Binding-site contacts:
Ligand atom C2 contacts residue ASN252 of chain 1.F at 2.6 Å.
Ligand atom C8 contacts residue SER251 of chain 1.F at 4.0 Å.
Ligand atom N2 contacts residue ASN252 of chain 1.F at 3.0 Å (h-bond).
Ligand atom C6 contacts residue SER248 of chain 1.F at 4.3 Å.
Ligand atom C7 contacts residue SER251 of chain 1.F at 3.5 Å.
Ligand atom N2 contacts residue SER251 of chain 1.F at 4.0 Å.
Ligand atom C5 contacts residue ASN252 of chain 1.F at 3.6 Å.
Ligand atom C3 contacts residue ASN252 of chain 1.F at 3.9 Å.
Ligand atom O6 contacts residue PHE208 of chain 1.F at 3.3 Å.
Ligand atom C1 contacts residue ASN252 of chain 1.F at 1.4 Å.
Ligand atom C8 contacts residue ASP211 of chain 1.F at 3.5 Å.
Ligand atom C5 contacts residue PHE208 of chain 1.F at 4.3 Å (hydrophobic).
Ligand atom O7 contacts residue SER251 of chain 1.F at 2.9 Å (h-bond).
Ligand atom O6 contacts residue SER207 of chain 1.F at 4.2 Å.
Ligand atom C4 contacts residue ASN252 of chain 1.F at 4.3 Å.
Ligand atom C7 contacts residue ASN252 of chain 1.F at 4.1 Å.
Ligand atom O5 contacts residue ASN252 of chain 1.F at 2.3 Å (h-bond).
Ligand atom C6 contacts residue PHE208 of chain 1.F at 3.6 Å (hydrophobic).
Ligand atom O5 contacts residue PHE208 of chain 1.F at 3.7 Å.
Ligand atom C7 contacts residue ASP211 of chain 1.F at 4.4 Å.
Ligand atom O6 contacts residue ASP211 of chain 1.F at 4.0 Å.

The small molecule below binds the protein below.
Small molecule (SMILES): CC(=O)N[C@H]1[C@H](O[C@H]2[C@H](O)[C@@H](NC(C)=O)CO[C@@H]2CO)O[C@H](CO)[C@@H](O)[C@@H]1O

Sequence of chain 1.F:
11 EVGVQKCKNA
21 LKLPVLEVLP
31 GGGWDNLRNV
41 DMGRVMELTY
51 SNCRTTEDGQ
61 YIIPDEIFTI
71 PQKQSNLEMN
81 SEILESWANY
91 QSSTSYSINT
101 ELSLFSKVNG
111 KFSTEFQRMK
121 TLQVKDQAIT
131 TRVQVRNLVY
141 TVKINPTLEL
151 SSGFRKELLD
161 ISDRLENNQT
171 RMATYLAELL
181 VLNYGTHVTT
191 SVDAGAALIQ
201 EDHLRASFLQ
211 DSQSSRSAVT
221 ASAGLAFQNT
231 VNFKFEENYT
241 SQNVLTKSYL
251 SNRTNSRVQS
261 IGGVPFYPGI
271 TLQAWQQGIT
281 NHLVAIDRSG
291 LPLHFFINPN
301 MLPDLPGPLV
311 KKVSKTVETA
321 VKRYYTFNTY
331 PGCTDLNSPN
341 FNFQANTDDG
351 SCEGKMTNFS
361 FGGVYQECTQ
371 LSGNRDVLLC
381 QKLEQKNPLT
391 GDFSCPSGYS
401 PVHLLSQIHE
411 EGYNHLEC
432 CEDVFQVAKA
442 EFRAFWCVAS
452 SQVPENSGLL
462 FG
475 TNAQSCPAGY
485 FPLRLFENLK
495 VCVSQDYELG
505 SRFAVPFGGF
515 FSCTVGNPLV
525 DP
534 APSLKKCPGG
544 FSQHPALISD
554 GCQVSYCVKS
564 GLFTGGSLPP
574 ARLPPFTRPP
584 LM